A protein and the small-molecule ligand that binds it are described below.
Small molecule (SMILES): CC(=O)N[C@@H]1[C@@H](O)[C@H](O[C@@H]2O[C@H](CO)[C@@H](O)[C@H](O)[C@H]2NC(C)=O)[C@@H](CO)O[C@@H]1O

Sequence of chain 1.A:
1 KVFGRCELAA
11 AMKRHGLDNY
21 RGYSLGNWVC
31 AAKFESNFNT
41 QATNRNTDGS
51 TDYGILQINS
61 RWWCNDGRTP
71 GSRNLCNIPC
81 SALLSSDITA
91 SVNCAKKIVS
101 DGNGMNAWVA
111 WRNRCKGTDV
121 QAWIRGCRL

Binding-site contacts:
Ligand atom O1 contacts residue TRP108 of chain 1.A at 3.4 Å.
Ligand atom C5 contacts residue ASN46 of chain 1.A at 3.7 Å.
Ligand atom C6 contacts residue ASN46 of chain 1.A at 3.6 Å.
Ligand atom C2 contacts residue GLN57 of chain 1.A at 3.2 Å.
Ligand atom C5 contacts residue VAL109 of chain 1.A at 3.8 Å (hydrophobic).
Ligand atom O4 contacts residue ASP48 of chain 1.A at 3.4 Å (salt-bridge).
Ligand atom O1 contacts residue NA1 of chain 1.D at 3.5 Å (h-bond).
Ligand atom O1 contacts residue ALA107 of chain 1.A at 3.6 Å.
Ligand atom O7 contacts residue GLN57 of chain 1.A at 3.3 Å (h-bond).
Ligand atom O3 contacts residue ASN59 of chain 1.A at 2.8 Å (h-bond).
Ligand atom O1 contacts residue VAL109 of chain 1.A at 3.0 Å (h-bond).
Ligand atom O7 contacts residue TRP63 of chain 1.A at 3.7 Å.
Ligand atom O1 contacts residue GLU35 of chain 1.A at 2.7 Å (salt-bridge).
Ligand atom C8 contacts residue ALA107 of chain 1.A at 3.6 Å (hydrophobic).
Ligand atom O5 contacts residue ASP52 of chain 1.A at 3.8 Å.
Ligand atom C8 contacts residue TRP108 of chain 1.A at 3.6 Å (hydrophobic).
Ligand atom N2 contacts residue GLN57 of chain 1.A at 3.5 Å (h-bond).
Ligand atom O6 contacts residue ASN59 of chain 1.A at 3.7 Å.
Ligand atom C7 contacts residue GLN57 of chain 1.A at 3.5 Å.
Ligand atom O4 contacts residue VAL109 of chain 1.A at 3.7 Å.
Ligand atom O6 contacts residue TRP62 of chain 1.A at 3.8 Å.
Ligand atom C7 contacts residue ALA107 of chain 1.A at 3.7 Å (hydrophobic).
Ligand atom C1 contacts residue GLU35 of chain 1.A at 3.5 Å.
Ligand atom C6 contacts residue SER50 of chain 1.A at 3.7 Å.
Ligand atom C7 contacts residue ASN59 of chain 1.A at 3.6 Å.
Ligand atom C1 contacts residue GLN57 of chain 1.A at 3.2 Å.
Ligand atom N2 contacts residue ALA107 of chain 1.A at 3.0 Å (h-bond).
Ligand atom O7 contacts residue ASN59 of chain 1.A at 2.8 Å (h-bond).
Ligand atom C4 contacts residue ASP52 of chain 1.A at 3.7 Å.
Ligand atom O7 contacts residue VAL109 of chain 1.A at 3.5 Å.
Ligand atom C6 contacts residue ASP52 of chain 1.A at 3.6 Å.
Ligand atom C1 contacts residue NA1 of chain 1.D at 3.1 Å.
Ligand atom O7 contacts residue ILE58 of chain 1.A at 3.3 Å.
Ligand atom O6 contacts residue NA1 of chain 1.D at 2.4 Å (h-bond).
Ligand atom C6 contacts residue NA1 of chain 1.D at 3.2 Å.
Ligand atom O5 contacts residue GLU35 of chain 1.A at 3.7 Å.
Ligand atom O5 contacts residue NA1 of chain 1.D at 2.3 Å (h-bond).
Ligand atom C3 contacts residue ALA107 of chain 1.A at 3.8 Å (hydrophobic).
Ligand atom C5 contacts residue NA1 of chain 1.D at 3.1 Å.
Ligand atom C6 contacts residue ARG61 of chain 1.A at 3.7 Å.